Sequence of chain 1.B:
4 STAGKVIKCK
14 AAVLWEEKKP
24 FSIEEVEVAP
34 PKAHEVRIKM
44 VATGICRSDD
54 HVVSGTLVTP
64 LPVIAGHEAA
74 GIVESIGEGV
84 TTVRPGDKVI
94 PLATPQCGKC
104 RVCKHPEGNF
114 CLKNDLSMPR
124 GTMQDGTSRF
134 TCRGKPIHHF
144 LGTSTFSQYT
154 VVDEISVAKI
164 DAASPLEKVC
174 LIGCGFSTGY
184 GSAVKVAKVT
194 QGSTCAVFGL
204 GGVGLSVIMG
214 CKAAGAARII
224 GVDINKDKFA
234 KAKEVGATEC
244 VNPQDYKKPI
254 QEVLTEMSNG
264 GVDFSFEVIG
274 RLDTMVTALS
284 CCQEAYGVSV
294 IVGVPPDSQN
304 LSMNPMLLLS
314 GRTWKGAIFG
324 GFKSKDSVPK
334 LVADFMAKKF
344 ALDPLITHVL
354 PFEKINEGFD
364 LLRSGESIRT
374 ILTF

Sequence of chain 1.A:
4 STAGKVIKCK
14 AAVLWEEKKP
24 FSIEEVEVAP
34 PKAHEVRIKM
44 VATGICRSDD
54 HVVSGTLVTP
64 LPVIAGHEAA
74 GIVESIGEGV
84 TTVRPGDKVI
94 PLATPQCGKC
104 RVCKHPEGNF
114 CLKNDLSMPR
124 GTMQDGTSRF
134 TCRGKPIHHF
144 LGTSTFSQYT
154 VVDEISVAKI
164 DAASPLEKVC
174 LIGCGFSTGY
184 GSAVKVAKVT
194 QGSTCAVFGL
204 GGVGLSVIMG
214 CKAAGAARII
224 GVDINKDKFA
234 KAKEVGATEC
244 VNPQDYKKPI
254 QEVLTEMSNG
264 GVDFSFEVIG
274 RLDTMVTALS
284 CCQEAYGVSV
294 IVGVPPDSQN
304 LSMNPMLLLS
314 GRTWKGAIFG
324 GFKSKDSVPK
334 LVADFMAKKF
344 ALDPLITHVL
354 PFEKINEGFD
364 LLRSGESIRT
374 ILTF

Binding-site contacts:
Ligand atom C6 contacts residue SER51 of chain 1.A at 4.1 Å.
Ligand atom C6 contacts residue LEU60 of chain 1.A at 3.9 Å (hydrophobic).
Ligand atom C3 contacts residue VAL297 of chain 1.A at 3.5 Å (hydrophobic).
Ligand atom C5 contacts residue VAL297 of chain 1.A at 3.5 Å (hydrophobic).
Ligand atom O9 contacts residue CYS49 of chain 1.A at 3.6 Å.
Ligand atom O9 contacts residue NAI1 of chain 1.E at 3.3 Å.
Ligand atom C4 contacts residue LEU312 of chain 1.B at 4.0 Å (hydrophobic).
Ligand atom N8 contacts residue NAI1 of chain 1.E at 4.2 Å.
Ligand atom N8 contacts residue SER51 of chain 1.A at 4.1 Å.
Ligand atom N8 contacts residue HIS70 of chain 1.A at 4.4 Å.
Ligand atom C7 contacts residue HIS70 of chain 1.A at 3.2 Å.
Ligand atom C6 contacts residue LEU119 of chain 1.A at 4.2 Å (hydrophobic).
Ligand atom C7 contacts residue SER51 of chain 1.A at 3.7 Å.
Ligand atom C5 contacts residue LEU119 of chain 1.A at 3.9 Å (hydrophobic).
Ligand atom N8 contacts residue ZN1 of chain 1.C at 4.2 Å.
Ligand atom C4 contacts residue LEU119 of chain 1.A at 3.8 Å (hydrophobic).
Ligand atom C7 contacts residue CYS177 of chain 1.A at 3.5 Å (hydrophobic).
Ligand atom O9 contacts residue SER51 of chain 1.A at 2.7 Å (h-bond).
Ligand atom C5 contacts residue LEU60 of chain 1.A at 3.8 Å (hydrophobic).
Ligand atom C4 contacts residue ILE321 of chain 1.A at 4.3 Å (hydrophobic).
Ligand atom C2 contacts residue NAI1 of chain 1.E at 3.5 Å.
Ligand atom C7 contacts residue ZN1 of chain 1.C at 2.9 Å.
Ligand atom C5 contacts residue SER51 of chain 1.A at 4.4 Å.
Ligand atom C1 contacts residue SER51 of chain 1.A at 3.7 Å.
Ligand atom C4 contacts residue VAL297 of chain 1.A at 3.5 Å (hydrophobic).
Ligand atom C7 contacts residue NAI1 of chain 1.E at 3.9 Å.
Ligand atom C3 contacts residue NAI1 of chain 1.E at 3.7 Å.
Ligand atom O9 contacts residue ZN1 of chain 1.C at 2.1 Å.
Ligand atom C3 contacts residue LEU312 of chain 1.B at 3.8 Å (hydrophobic).
Ligand atom C2 contacts residue ILE321 of chain 1.A at 4.0 Å (hydrophobic).
Ligand atom O9 contacts residue CYS177 of chain 1.A at 3.4 Å (h-bond).
Ligand atom O9 contacts residue HIS70 of chain 1.A at 3.0 Å (h-bond).
Ligand atom C7 contacts residue LEU144 of chain 1.A at 4.5 Å (hydrophobic).
Ligand atom C3 contacts residue ILE321 of chain 1.A at 3.8 Å (hydrophobic).
Ligand atom C6 contacts residue LEU144 of chain 1.A at 4.1 Å (hydrophobic).
Ligand atom C1 contacts residue NAI1 of chain 1.E at 4.2 Å.
Ligand atom N8 contacts residue LEU144 of chain 1.A at 4.0 Å.

A small-molecule ligand and the protein it binds are described below.
Small molecule (SMILES): O=CNC1CCCCC1